Binding-site contacts:
Ligand atom C6 contacts residue LEU38 of chain 1.J at 4.1 Å (hydrophobic).
Ligand atom O3 contacts residue LEU38 of chain 1.J at 2.9 Å.
Ligand atom C5 contacts residue SER114 of chain 1.J at 3.4 Å.
Ligand atom O4 contacts residue SER114 of chain 1.J at 2.2 Å (h-bond).
Ligand atom O3 contacts residue GLY37 of chain 1.J at 4.1 Å.
Ligand atom C5 contacts residue HIS285 of chain 1.J at 4.3 Å.
Ligand atom C4 contacts residue LEU38 of chain 1.J at 3.9 Å (hydrophobic).
Ligand atom C6 contacts residue SER114 of chain 1.J at 4.4 Å.
Ligand atom C9 contacts residue TRP192 of chain 1.J at 3.9 Å (hydrophobic).
Ligand atom O3 contacts residue SER114 of chain 1.J at 2.3 Å (h-bond).
Ligand atom C4 contacts residue SER114 of chain 1.J at 2.0 Å.
Ligand atom O4 contacts residue TRP115 of chain 1.J at 4.0 Å.
Ligand atom C7 contacts residue LEU38 of chain 1.J at 4.4 Å (hydrophobic).
Ligand atom C5 contacts residue LEU38 of chain 1.J at 4.1 Å (hydrophobic).
Ligand atom O4 contacts residue VAL140 of chain 1.J at 4.3 Å.
Ligand atom C4 contacts residue HIS285 of chain 1.J at 3.9 Å.
Ligand atom C6 contacts residue PHE179 of chain 1.J at 4.2 Å (hydrophobic).
Ligand atom C8 contacts residue LEU38 of chain 1.J at 3.7 Å (hydrophobic).
Ligand atom C9 contacts residue LEU38 of chain 1.J at 3.6 Å (hydrophobic).
Ligand atom C6 contacts residue TRP192 of chain 1.J at 4.0 Å (hydrophobic).
Ligand atom C8 contacts residue PHE176 of chain 1.J at 4.4 Å (hydrophobic).
Ligand atom O4 contacts residue LEU38 of chain 1.J at 4.3 Å.
Ligand atom C5 contacts residue TRP192 of chain 1.J at 3.7 Å (hydrophobic).
Ligand atom C4 contacts residue TRP115 of chain 1.J at 4.3 Å (hydrophobic).
Ligand atom C7 contacts residue PHE176 of chain 1.J at 3.8 Å (hydrophobic).
Ligand atom O3 contacts residue TRP115 of chain 1.J at 3.6 Å.
Ligand atom O3 contacts residue HIS285 of chain 1.J at 4.5 Å.
Ligand atom C8 contacts residue TRP192 of chain 1.J at 4.2 Å (hydrophobic).
Ligand atom C6 contacts residue PHE176 of chain 1.J at 3.5 Å (hydrophobic).
Ligand atom C7 contacts residue TRP192 of chain 1.J at 3.4 Å (hydrophobic).

Sequence of chain 1.J:
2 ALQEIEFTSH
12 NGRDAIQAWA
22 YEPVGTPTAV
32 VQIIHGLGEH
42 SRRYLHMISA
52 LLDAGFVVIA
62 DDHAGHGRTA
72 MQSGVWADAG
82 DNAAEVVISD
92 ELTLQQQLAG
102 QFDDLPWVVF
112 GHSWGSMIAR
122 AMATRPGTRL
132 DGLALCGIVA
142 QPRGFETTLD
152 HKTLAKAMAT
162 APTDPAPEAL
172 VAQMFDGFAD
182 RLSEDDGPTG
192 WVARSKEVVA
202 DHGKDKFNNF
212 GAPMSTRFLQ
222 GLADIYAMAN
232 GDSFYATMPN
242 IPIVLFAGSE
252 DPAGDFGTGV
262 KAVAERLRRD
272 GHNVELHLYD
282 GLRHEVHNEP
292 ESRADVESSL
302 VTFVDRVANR

This small molecule binds to this protein.
Small molecule (SMILES): CCCCCC(O)O